The small molecule below binds the protein below.
Small molecule (SMILES): CC(=O)N[C@@H]1[C@@H](O)[C@H](O)[C@@H](CO)O[C@H]1O

Binding-site contacts:
Ligand atom O5 contacts residue ASN287 of chain 2.A at 2.3 Å (h-bond).
Ligand atom C4 contacts residue ASN287 of chain 2.A at 4.0 Å.
Ligand atom C5 contacts residue ASN287 of chain 2.A at 3.6 Å.
Ligand atom C1 contacts residue ASN287 of chain 2.A at 1.4 Å.
Ligand atom N2 contacts residue ASN287 of chain 2.A at 3.1 Å (h-bond).
Ligand atom O7 contacts residue ASN287 of chain 2.A at 4.1 Å.
Ligand atom C2 contacts residue ASN287 of chain 2.A at 2.4 Å.
Ligand atom O7 contacts residue HIS312 of chain 2.A at 3.5 Å (h-bond).
Ligand atom C7 contacts residue HIS312 of chain 2.A at 3.7 Å.
Ligand atom C8 contacts residue HIS312 of chain 2.A at 3.3 Å.
Ligand atom C3 contacts residue ASN287 of chain 2.A at 3.8 Å.
Ligand atom C7 contacts residue ASN287 of chain 2.A at 4.0 Å.

Sequence of chain 2.A:
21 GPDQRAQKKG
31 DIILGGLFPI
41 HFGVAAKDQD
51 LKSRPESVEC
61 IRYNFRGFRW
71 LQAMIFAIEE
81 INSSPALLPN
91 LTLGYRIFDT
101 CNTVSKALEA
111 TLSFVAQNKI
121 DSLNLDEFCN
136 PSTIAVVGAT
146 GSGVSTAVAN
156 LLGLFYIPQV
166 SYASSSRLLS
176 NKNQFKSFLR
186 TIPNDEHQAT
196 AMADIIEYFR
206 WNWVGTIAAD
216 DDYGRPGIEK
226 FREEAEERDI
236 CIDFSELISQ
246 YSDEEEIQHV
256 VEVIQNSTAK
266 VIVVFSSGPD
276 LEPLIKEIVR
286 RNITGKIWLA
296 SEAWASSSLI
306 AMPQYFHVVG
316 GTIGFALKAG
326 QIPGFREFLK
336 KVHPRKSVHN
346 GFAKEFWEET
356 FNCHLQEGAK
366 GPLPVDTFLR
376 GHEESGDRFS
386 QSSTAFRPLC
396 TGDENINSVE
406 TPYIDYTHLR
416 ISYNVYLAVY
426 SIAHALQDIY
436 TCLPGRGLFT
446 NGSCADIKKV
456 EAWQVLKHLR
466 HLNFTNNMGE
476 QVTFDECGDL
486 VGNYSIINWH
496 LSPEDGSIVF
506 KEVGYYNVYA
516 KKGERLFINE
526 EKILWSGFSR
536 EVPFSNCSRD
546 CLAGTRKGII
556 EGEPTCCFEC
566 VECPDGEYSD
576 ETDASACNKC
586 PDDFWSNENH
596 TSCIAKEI